Binding-site contacts:
Ligand atom N6 contacts residue EDO1 of chain 1.H at 4.3 Å.
Ligand atom N6 contacts residue GLU35 of chain 1.A at 3.9 Å.
Ligand atom C1 contacts residue ASN37 of chain 1.A at 3.9 Å.
Ligand atom C4 contacts residue PHE34 of chain 1.A at 2.8 Å (hydrophobic).
Ligand atom C8 contacts residue EDO1 of chain 1.H at 3.4 Å.
Ligand atom N1 contacts residue PHE34 of chain 1.A at 3.8 Å.
Ligand atom C1 contacts residue PHE34 of chain 1.A at 3.9 Å (hydrophobic).
Ligand atom C4 contacts residue ARG114 of chain 1.A at 4.0 Å.
Ligand atom N6 contacts residue ASN37 of chain 1.A at 3.9 Å.
Ligand atom C8 contacts residue GLU35 of chain 1.A at 3.5 Å.
Ligand atom C1 contacts residue LYS33 of chain 1.A at 3.0 Å.
Ligand atom N1 contacts residue ARG114 of chain 1.A at 4.3 Å.
Ligand atom C7 contacts residue ASN37 of chain 1.A at 3.5 Å.
Ligand atom C5 contacts residue EDO1 of chain 1.H at 4.2 Å.
Ligand atom C4 contacts residue LYS33 of chain 1.A at 3.9 Å.
Ligand atom N1 contacts residue LYS33 of chain 1.A at 4.0 Å.
Ligand atom C8 contacts residue PHE34 of chain 1.A at 4.3 Å (hydrophobic).
Ligand atom N6 contacts residue SER36 of chain 1.A at 4.1 Å.
Ligand atom N6 contacts residue LYS33 of chain 1.A at 4.3 Å.
Ligand atom C5 contacts residue PHE34 of chain 1.A at 3.1 Å (hydrophobic).
Ligand atom C7 contacts residue SER36 of chain 1.A at 4.3 Å.
Ligand atom C8 contacts residue SER36 of chain 1.A at 4.3 Å.
Ligand atom N6 contacts residue PHE34 of chain 1.A at 3.6 Å (h-bond).

A small-molecule ligand and the protein it binds are described below.
Small molecule (SMILES): CN(C)CCN(C)C

Sequence of chain 1.A:
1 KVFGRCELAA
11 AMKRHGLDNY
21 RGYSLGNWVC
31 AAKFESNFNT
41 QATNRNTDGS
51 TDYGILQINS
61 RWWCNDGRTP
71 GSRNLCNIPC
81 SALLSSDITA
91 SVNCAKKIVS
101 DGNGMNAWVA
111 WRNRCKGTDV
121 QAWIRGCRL